Binding-site contacts:
Ligand atom O2 contacts residue LYS559 of chain 12.A at 2.8 Å (salt-bridge).
Ligand atom OP1 contacts residue GLY284 of chain 13.A at 3.0 Å.
Ligand atom OP2 contacts residue SER287 of chain 13.A at 2.9 Å.
Ligand atom O2 contacts residue DG2 of chain 13.B at 2.8 Å (h-bond).
Ligand atom O2 contacts residue THR558 of chain 12.A at 2.7 Å (h-bond).
Ligand atom C2 contacts residue MET398 of chain 13.A at 2.7 Å (hydrophobic).
Ligand atom OP2 contacts residue VAL492 of chain 12.A at 2.5 Å (h-bond).
Ligand atom O3' contacts residue PRO289 of chain 13.A at 3.1 Å.
Ligand atom C6 contacts residue ASN491 of chain 12.A at 3.1 Å.
Ligand atom N1 contacts residue PRO545 of chain 12.A at 3.2 Å.
Ligand atom O3' contacts residue LYS178 of chain 12.A at 2.9 Å.
Ligand atom OP1 contacts residue PRO501 of chain 13.A at 3.1 Å.
Ligand atom N6 contacts residue SER555 of chain 12.A at 3.1 Å.
Ligand atom N3 contacts residue DG2 of chain 13.B at 2.9 Å (h-bond).
Ligand atom O3' contacts residue VAL492 of chain 12.A at 3.2 Å.
Ligand atom N3 contacts residue ARG170 of chain 12.A at 2.0 Å (salt-bridge).
Ligand atom N4 contacts residue ARG170 of chain 12.A at 0.6 Å (salt-bridge).
Ligand atom C4 contacts residue ASP497 of chain 13.A at 3.1 Å.
Ligand atom C5 contacts residue ARG170 of chain 12.A at 2.4 Å.
Ligand atom O4' contacts residue THR558 of chain 12.A at 3.1 Å.
Ligand atom C2 contacts residue ASP399 of chain 13.A at 3.1 Å.
Ligand atom N4 contacts residue DG2 of chain 13.B at 2.9 Å (h-bond).
Ligand atom N2 contacts residue SER403 of chain 13.A at 3.0 Å (h-bond).
Ligand atom OP2 contacts residue ASN491 of chain 12.A at 2.9 Å.
Ligand atom N7 contacts residue THR498 of chain 13.A at 3.1 Å.
Ligand atom C5 contacts residue ASP497 of chain 13.A at 3.1 Å.
Ligand atom OP1 contacts residue PRO289 of chain 13.A at 3.2 Å.
Ligand atom C4 contacts residue ASN491 of chain 12.A at 2.5 Å.
Ligand atom N1 contacts residue ASP401 of chain 13.A at 2.6 Å (salt-bridge).
Ligand atom N6 contacts residue GLN410 of chain 12.A at 2.7 Å (h-bond).
Ligand atom N7 contacts residue GLN499 of chain 13.A at 2.8 Å (h-bond).
Ligand atom N1 contacts residue MET398 of chain 13.A at 3.0 Å.
Ligand atom O6 contacts residue ASP401 of chain 13.A at 2.7 Å (salt-bridge).
Ligand atom O4' contacts residue GLN499 of chain 13.A at 3.0 Å (h-bond).
Ligand atom C5 contacts residue ASN491 of chain 12.A at 2.3 Å.
Ligand atom N4 contacts residue ASN491 of chain 12.A at 2.7 Å (h-bond).
Ligand atom O2 contacts residue PRO171 of chain 12.A at 3.0 Å (h-bond).
Ligand atom N2 contacts residue ASP401 of chain 13.A at 2.8 Å (salt-bridge).
Ligand atom C4 contacts residue ARG170 of chain 12.A at 1.2 Å.
Ligand atom C2 contacts residue ASP401 of chain 13.A at 3.1 Å.

The protein below binds the small molecule below.
Small molecule (SMILES): Nc1ccn([C@H]2C[C@H](O[P](=O)(O)OC[C@H]3O[C@@H](n4cnc5c(N)ncnc54)C[C@@H]3O[P](=O)(O)OC[C@H]3O[C@@H](n4cnc5c(=O)nc(N)[nH]c54)C[C@@H]3O[P](=O)(O)OC[C@H]3O[C@@H](n4cnc5c(=O)nc(N)[nH]c54)C[C@@H]3O[P](=O)(O)OC[C@H]3O[C@@H](n4ccc(N)nc4=O)C[C@@H]3O[P](=O)(O)OC[C@H]3O[C@@H](n4ccc(N)nc4=O)C[C@@H]3O[P](=O)(O)OC[C@H]3O[C@@H](n4cnc5c(N)ncnc54)C[C@@H]3O[P](=O)(O)OC[C@H]3O[C@@H](n4cnc5c(N)ncnc54)C[C@@H]3O)[C@@H](COP(=O)=O)O2)c(=O)n1

Sequence of chain 13.A:
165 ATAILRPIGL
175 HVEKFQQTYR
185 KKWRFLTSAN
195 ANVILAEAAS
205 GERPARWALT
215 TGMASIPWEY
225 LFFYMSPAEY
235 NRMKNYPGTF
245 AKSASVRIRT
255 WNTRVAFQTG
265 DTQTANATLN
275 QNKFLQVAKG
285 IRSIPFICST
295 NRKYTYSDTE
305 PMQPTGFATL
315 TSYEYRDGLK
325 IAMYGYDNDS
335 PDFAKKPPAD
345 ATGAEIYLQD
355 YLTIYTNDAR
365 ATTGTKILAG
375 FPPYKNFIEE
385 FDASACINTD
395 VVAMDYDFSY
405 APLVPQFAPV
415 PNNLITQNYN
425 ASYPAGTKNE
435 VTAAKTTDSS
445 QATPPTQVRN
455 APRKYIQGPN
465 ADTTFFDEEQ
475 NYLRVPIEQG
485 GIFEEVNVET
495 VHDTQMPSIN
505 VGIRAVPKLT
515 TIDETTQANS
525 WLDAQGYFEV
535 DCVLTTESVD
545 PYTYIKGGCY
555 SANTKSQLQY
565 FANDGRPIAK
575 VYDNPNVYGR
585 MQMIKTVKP

Sequence of chain 12.A:
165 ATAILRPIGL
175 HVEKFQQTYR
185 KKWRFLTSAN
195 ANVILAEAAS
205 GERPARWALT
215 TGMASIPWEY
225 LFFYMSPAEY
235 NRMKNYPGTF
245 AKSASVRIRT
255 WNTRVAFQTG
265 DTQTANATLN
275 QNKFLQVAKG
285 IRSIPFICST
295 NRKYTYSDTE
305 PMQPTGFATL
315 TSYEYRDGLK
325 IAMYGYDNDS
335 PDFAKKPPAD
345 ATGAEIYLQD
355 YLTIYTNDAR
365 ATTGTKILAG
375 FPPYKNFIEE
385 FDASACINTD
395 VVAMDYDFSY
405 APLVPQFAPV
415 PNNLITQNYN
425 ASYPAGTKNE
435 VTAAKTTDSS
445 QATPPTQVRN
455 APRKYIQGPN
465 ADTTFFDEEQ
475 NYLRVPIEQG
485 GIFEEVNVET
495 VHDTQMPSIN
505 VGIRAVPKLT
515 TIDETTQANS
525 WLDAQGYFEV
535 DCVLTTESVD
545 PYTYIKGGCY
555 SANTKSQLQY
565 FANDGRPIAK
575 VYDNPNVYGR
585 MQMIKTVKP